Sequence of chain 44.D:
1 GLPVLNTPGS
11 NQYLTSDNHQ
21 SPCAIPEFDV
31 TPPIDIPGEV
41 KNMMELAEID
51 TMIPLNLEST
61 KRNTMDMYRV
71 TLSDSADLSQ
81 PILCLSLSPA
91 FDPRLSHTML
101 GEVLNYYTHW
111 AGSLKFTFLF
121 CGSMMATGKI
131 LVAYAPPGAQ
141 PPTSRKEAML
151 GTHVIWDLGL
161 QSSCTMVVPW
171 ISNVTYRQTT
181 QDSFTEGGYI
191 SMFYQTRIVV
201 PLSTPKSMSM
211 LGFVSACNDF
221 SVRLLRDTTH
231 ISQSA

Binding-site contacts:
Ligand atom C6C contacts residue VAL198 of chain 44.B at 3.9 Å (hydrophobic).
Ligand atom C5B contacts residue ILE193 of chain 44.B at 3.9 Å (hydrophobic).
Ligand atom C7C contacts residue TYR158 of chain 44.B at 3.8 Å (hydrophobic).
Ligand atom O1 contacts residue TYR204 of chain 44.B at 3.6 Å.
Ligand atom C2A contacts residue ILE193 of chain 44.B at 3.9 Å (hydrophobic).
Ligand atom C4 contacts residue PHE237 of chain 44.B at 3.1 Å (hydrophobic).
Ligand atom C3 contacts residue TYR111 of chain 44.B at 3.2 Å (hydrophobic).
Ligand atom C4 contacts residue TYR111 of chain 44.B at 3.6 Å (hydrophobic).
Ligand atom C5 contacts residue TYR111 of chain 44.B at 3.8 Å (hydrophobic).
Ligand atom C4C contacts residue PHE237 of chain 44.B at 3.6 Å (hydrophobic).
Ligand atom C31 contacts residue TYR111 of chain 44.B at 3.7 Å (hydrophobic).
Ligand atom O1 contacts residue TYR111 of chain 44.B at 3.5 Å.
Ligand atom C5A contacts residue ILE182 of chain 44.B at 3.5 Å (hydrophobic).
Ligand atom C4A contacts residue PRO180 of chain 44.B at 3.3 Å (hydrophobic).
Ligand atom C5B contacts residue LEU240 of chain 44.B at 3.5 Å (hydrophobic).
Ligand atom N2 contacts residue TYR111 of chain 44.B at 3.1 Å.
Ligand atom C3 contacts residue PHE237 of chain 44.B at 3.7 Å (hydrophobic).
Ligand atom C3B contacts residue TYR158 of chain 44.B at 3.4 Å (hydrophobic).
Ligand atom C31 contacts residue PHE237 of chain 44.B at 3.8 Å (hydrophobic).
Ligand atom C2C contacts residue PHE237 of chain 44.B at 3.8 Å (hydrophobic).
Ligand atom N2 contacts residue TYR204 of chain 44.B at 3.8 Å.
Ligand atom C5C contacts residue VAL195 of chain 44.B at 3.8 Å (hydrophobic).
Ligand atom C4C contacts residue VAL198 of chain 44.B at 3.8 Å (hydrophobic).
Ligand atom O1A contacts residue PHE135 of chain 44.B at 3.8 Å.
Ligand atom N3A contacts residue TYR158 of chain 44.B at 3.7 Å.
Ligand atom C2A contacts residue TYR158 of chain 44.B at 3.9 Å (hydrophobic).
Ligand atom N3A contacts residue PRO180 of chain 44.B at 3.7 Å.
Ligand atom C4A contacts residue SER181 of chain 44.B at 3.8 Å.
Ligand atom O1B contacts residue ILE109 of chain 44.B at 3.8 Å.
Ligand atom C5A contacts residue ILE156 of chain 44.B at 3.2 Å (hydrophobic).
Ligand atom C4A contacts residue ILE182 of chain 44.B at 3.9 Å (hydrophobic).
Ligand atom C2B contacts residue VAL195 of chain 44.B at 3.9 Å (hydrophobic).
Ligand atom C4B contacts residue ILE193 of chain 44.B at 3.8 Å (hydrophobic).
Ligand atom O1B contacts residue PHE133 of chain 44.B at 3.9 Å.
Ligand atom C2B contacts residue TYR158 of chain 44.B at 3.5 Å (hydrophobic).
Ligand atom C4B contacts residue TYR158 of chain 44.B at 3.8 Å (hydrophobic).
Ligand atom C6C contacts residue PHE237 of chain 44.B at 3.9 Å (hydrophobic).
Ligand atom C6B contacts residue PHE133 of chain 44.B at 3.5 Å (hydrophobic).
Ligand atom O1 contacts residue PHE129 of chain 44.B at 3.8 Å.
Ligand atom N3A contacts residue ALA24 of chain 44.D at 3.9 Å.

Sequence of chain 45.D:
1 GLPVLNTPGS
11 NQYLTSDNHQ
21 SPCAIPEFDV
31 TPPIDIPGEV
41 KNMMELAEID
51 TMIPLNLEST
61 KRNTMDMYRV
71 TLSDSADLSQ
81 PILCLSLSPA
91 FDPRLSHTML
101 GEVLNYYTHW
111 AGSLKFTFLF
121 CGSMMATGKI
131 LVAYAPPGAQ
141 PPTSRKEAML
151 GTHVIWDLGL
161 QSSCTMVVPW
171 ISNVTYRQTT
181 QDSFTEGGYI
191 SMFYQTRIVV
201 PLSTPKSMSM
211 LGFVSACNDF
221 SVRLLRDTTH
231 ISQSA

This protein binds this small molecule.
Small molecule (SMILES): Cc1cc(CCCCCCCOc2ccc(C3=NCCO3)cc2)on1

Sequence of chain 44.B:
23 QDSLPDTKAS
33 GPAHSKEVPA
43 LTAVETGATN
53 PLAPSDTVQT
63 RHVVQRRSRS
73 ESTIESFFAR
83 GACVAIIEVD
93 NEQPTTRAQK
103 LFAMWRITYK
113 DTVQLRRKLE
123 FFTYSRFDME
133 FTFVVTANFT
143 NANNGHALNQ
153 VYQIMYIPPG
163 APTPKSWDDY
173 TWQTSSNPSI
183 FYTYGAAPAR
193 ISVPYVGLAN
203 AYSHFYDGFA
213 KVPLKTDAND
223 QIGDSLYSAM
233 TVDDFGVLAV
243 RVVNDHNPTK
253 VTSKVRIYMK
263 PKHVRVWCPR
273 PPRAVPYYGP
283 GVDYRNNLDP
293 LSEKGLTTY